Binding-site contacts:
Ligand atom OP2 contacts residue ASP273 of chain 22.A at 2.4 Å.
Ligand atom OP2 contacts residue ASN491 of chain 22.A at 1.7 Å (h-bond).
Ligand atom OP1 contacts residue TYR271 of chain 22.A at 3.1 Å (h-bond).
Ligand atom OP1 contacts residue PHE272 of chain 22.A at 3.4 Å.
Ligand atom P contacts residue TYR271 of chain 22.A at 4.5 Å.
Ligand atom P contacts residue PHE272 of chain 22.A at 4.3 Å.
Ligand atom C5' contacts residue ASN491 of chain 22.A at 4.0 Å.
Ligand atom OP1 contacts residue ASP273 of chain 22.A at 3.3 Å.
Ligand atom OP1 contacts residue ASN491 of chain 22.A at 3.6 Å.
Ligand atom P contacts residue ASP273 of chain 22.A at 2.8 Å.
Ligand atom C5' contacts residue ASP273 of chain 22.A at 3.8 Å.
Ligand atom P contacts residue ASN491 of chain 22.A at 3.0 Å.
Ligand atom O5' contacts residue ASN491 of chain 22.A at 3.5 Å (h-bond).
Ligand atom O5' contacts residue ASP273 of chain 22.A at 4.1 Å.

Sequence of chain 22.A:
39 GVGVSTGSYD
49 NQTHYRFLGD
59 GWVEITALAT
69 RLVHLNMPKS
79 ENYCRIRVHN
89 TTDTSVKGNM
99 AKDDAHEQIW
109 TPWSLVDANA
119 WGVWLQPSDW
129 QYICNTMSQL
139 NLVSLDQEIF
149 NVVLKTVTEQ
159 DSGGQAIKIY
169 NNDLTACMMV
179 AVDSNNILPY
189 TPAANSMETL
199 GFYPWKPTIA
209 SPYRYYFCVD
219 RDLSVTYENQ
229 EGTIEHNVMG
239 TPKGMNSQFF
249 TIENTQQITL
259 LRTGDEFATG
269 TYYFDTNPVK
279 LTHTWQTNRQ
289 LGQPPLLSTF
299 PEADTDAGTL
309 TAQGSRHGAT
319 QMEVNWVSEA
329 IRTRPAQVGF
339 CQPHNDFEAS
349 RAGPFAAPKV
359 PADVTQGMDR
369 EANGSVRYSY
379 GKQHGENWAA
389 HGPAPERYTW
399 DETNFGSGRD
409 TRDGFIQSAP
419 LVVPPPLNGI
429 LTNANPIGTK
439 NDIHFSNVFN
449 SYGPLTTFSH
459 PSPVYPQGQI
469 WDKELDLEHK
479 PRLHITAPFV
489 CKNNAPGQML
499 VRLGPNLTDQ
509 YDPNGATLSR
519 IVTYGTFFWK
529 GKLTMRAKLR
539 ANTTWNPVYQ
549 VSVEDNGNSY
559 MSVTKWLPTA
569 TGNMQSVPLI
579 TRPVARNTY

A small-molecule ligand and the protein it binds are described below.
Small molecule (SMILES): Nc1ncnc2c1ncn2[C@H]1C[C@H](O)[C@@H](COP(=O)(O)O)O1